Sequence of chain 1.B:
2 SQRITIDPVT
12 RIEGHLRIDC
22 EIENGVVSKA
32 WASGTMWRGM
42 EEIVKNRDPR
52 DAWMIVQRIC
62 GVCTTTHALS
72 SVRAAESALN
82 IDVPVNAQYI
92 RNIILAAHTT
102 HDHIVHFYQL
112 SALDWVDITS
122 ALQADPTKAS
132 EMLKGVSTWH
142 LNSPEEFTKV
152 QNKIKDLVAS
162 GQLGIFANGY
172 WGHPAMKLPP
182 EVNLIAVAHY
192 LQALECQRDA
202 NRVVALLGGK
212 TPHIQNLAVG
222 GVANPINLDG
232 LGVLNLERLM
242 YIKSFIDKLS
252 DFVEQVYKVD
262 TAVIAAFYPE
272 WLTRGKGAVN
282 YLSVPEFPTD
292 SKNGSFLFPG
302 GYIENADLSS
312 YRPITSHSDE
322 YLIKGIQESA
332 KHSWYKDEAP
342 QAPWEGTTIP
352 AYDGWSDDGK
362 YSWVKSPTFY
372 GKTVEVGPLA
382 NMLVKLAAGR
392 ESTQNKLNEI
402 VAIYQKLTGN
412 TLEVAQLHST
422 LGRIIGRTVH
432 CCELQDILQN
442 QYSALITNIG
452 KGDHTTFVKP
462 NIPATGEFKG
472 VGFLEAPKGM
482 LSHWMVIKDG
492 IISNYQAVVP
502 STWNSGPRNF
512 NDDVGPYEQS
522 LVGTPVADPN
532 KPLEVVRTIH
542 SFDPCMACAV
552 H

Binding-site contacts:
Ligand atom N2 contacts residue CYS64 of chain 1.B at 3.4 Å.
Ligand atom C1 contacts residue CYS64 of chain 1.B at 4.0 Å (hydrophobic).
Ligand atom C3 contacts residue PRO501 of chain 1.B at 3.9 Å (hydrophobic).
Ligand atom C1 contacts residue VAL500 of chain 1.B at 3.8 Å (hydrophobic).
Ligand atom FE contacts residue CMO1 of chain 1.N at 3.5 Å.
Ligand atom FE contacts residue NI1 of chain 1.J at 2.6 Å.
Ligand atom O3 contacts residue VAL500 of chain 1.B at 3.5 Å.
Ligand atom O3 contacts residue HIS68 of chain 1.B at 3.6 Å (h-bond).
Ligand atom C2 contacts residue NI1 of chain 1.J at 3.8 Å.
Ligand atom N1 contacts residue LYS479 of chain 1.B at 3.6 Å.
Ligand atom C3 contacts residue THR67 of chain 1.B at 3.8 Å.
Ligand atom O3 contacts residue CYS64 of chain 1.B at 4.1 Å.
Ligand atom O3 contacts residue ALA477 of chain 1.B at 3.8 Å.
Ligand atom N2 contacts residue LYS479 of chain 1.B at 3.0 Å (salt-bridge).
Ligand atom C2 contacts residue CMO1 of chain 1.N at 3.7 Å.
Ligand atom N2 contacts residue ALA477 of chain 1.B at 3.5 Å.
Ligand atom O3 contacts residue LEU482 of chain 1.B at 3.6 Å.
Ligand atom C1 contacts residue NI1 of chain 1.J at 3.6 Å.
Ligand atom C3 contacts residue CYS549 of chain 1.B at 3.2 Å (hydrophobic).
Ligand atom C3 contacts residue VAL500 of chain 1.B at 3.5 Å (hydrophobic).
Ligand atom C1 contacts residue SER502 of chain 1.B at 3.9 Å.
Ligand atom C2 contacts residue LYS479 of chain 1.B at 3.7 Å.
Ligand atom N1 contacts residue VAL500 of chain 1.B at 4.0 Å.
Ligand atom C1 contacts residue CYS549 of chain 1.B at 3.0 Å (hydrophobic).
Ligand atom C1 contacts residue LYS479 of chain 1.B at 3.9 Å.
Ligand atom C1 contacts residue CYS546 of chain 1.B at 3.8 Å (hydrophobic).
Ligand atom FE contacts residue CYS64 of chain 1.B at 2.3 Å.
Ligand atom N1 contacts residue PRO501 of chain 1.B at 3.6 Å.
Ligand atom C2 contacts residue CYS64 of chain 1.B at 3.0 Å (hydrophobic).
Ligand atom N1 contacts residue CYS546 of chain 1.B at 3.8 Å.
Ligand atom O3 contacts residue THR67 of chain 1.B at 3.7 Å.
Ligand atom N1 contacts residue CYS549 of chain 1.B at 3.4 Å.
Ligand atom FE contacts residue CYS549 of chain 1.B at 2.3 Å.
Ligand atom C3 contacts residue HIS68 of chain 1.B at 3.5 Å.
Ligand atom C2 contacts residue ALA477 of chain 1.B at 4.1 Å (hydrophobic).
Ligand atom O3 contacts residue PRO501 of chain 1.B at 3.4 Å.
Ligand atom C3 contacts residue CYS64 of chain 1.B at 3.2 Å (hydrophobic).
Ligand atom C1 contacts residue PRO501 of chain 1.B at 3.8 Å (hydrophobic).
Ligand atom N1 contacts residue SER502 of chain 1.B at 2.8 Å (h-bond).
Ligand atom N2 contacts residue PRO478 of chain 1.B at 3.3 Å.

The protein below binds the small molecule below.
Small molecule (SMILES): N#C[Fe](=C=O)C#N